Binding-site contacts:
Ligand atom O3 contacts residue UDP1 of chain 2.B at 2.5 Å (h-bond).
Ligand atom O2 contacts residue MET205 of chain 2.A at 4.4 Å.
Ligand atom C5 contacts residue TRP239 of chain 2.A at 3.7 Å (hydrophobic).
Ligand atom C4 contacts residue GLU242 of chain 2.A at 3.3 Å.
Ligand atom O6 contacts residue TRP239 of chain 2.A at 3.5 Å (h-bond).
Ligand atom O3 contacts residue MET205 of chain 2.A at 4.1 Å.
Ligand atom C2 contacts residue MET205 of chain 2.A at 3.9 Å (hydrophobic).
Ligand atom C3 contacts residue UDP1 of chain 2.B at 3.7 Å.
Ligand atom C6 contacts residue TYR203 of chain 2.A at 3.8 Å (hydrophobic).
Ligand atom C3 contacts residue TRP239 of chain 2.A at 3.7 Å (hydrophobic).
Ligand atom C3 contacts residue MET205 of chain 2.A at 4.5 Å (hydrophobic).
Ligand atom O6 contacts residue TYR203 of chain 2.A at 4.5 Å.
Ligand atom C2 contacts residue HIS172 of chain 2.A at 3.9 Å.
Ligand atom C5 contacts residue HIS172 of chain 2.A at 3.9 Å.
Ligand atom O2 contacts residue UDP1 of chain 2.B at 3.8 Å.
Ligand atom C2 contacts residue UDP1 of chain 2.B at 4.3 Å.
Ligand atom O1 contacts residue SER174 of chain 2.A at 4.1 Å.
Ligand atom C6 contacts residue TRP239 of chain 2.A at 3.6 Å (hydrophobic).
Ligand atom C4 contacts residue HIS172 of chain 2.A at 3.9 Å.
Ligand atom C6 contacts residue GLU242 of chain 2.A at 3.4 Å.
Ligand atom O4 contacts residue MET205 of chain 2.A at 3.8 Å.
Ligand atom C6 contacts residue PHE175 of chain 2.A at 4.0 Å (hydrophobic).
Ligand atom C5 contacts residue GLU242 of chain 2.A at 3.9 Å.
Ligand atom O4 contacts residue HIS172 of chain 2.A at 3.0 Å.
Ligand atom O3 contacts residue TRP239 of chain 2.A at 4.3 Å.
Ligand atom C4 contacts residue TRP239 of chain 2.A at 3.5 Å (hydrophobic).
Ligand atom O4 contacts residue GLU242 of chain 2.A at 2.6 Å (salt-bridge).
Ligand atom C6 contacts residue HIS172 of chain 2.A at 4.0 Å.
Ligand atom C6 contacts residue THR184 of chain 2.A at 3.2 Å.
Ligand atom O1 contacts residue HIS172 of chain 2.A at 3.8 Å.
Ligand atom O5 contacts residue PHE175 of chain 2.A at 4.2 Å.
Ligand atom C1 contacts residue HIS172 of chain 2.A at 4.0 Å.
Ligand atom O6 contacts residue THR184 of chain 2.A at 2.7 Å (h-bond).
Ligand atom O6 contacts residue PHE175 of chain 2.A at 3.4 Å.
Ligand atom O5 contacts residue HIS172 of chain 2.A at 3.3 Å.

The protein below binds the small molecule below.
Small molecule (SMILES): OC[C@H]1O[C@@H](O)[C@H](O)[C@@H](O)[C@H]1O

Sequence of chain 2.A:
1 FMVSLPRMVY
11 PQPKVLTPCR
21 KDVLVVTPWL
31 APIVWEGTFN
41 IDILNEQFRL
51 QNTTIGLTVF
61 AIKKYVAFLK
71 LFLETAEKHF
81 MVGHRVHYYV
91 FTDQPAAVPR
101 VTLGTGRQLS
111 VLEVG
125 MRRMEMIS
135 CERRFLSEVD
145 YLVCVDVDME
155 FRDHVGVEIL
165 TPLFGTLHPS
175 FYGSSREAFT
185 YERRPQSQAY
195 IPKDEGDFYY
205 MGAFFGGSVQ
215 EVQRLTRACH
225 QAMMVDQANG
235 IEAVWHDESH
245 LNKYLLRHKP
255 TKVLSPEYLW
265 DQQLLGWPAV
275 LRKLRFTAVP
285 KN